A protein and the small-molecule ligand that binds it are described below.
Small molecule (SMILES): CC(=O)N[C@@H]1[C@@H](O)[C@H](O)[C@@H](CO)O[C@H]1O

Binding-site contacts:
Ligand atom C5 contacts residue ASN607 of chain 1.A at 3.6 Å.
Ligand atom C8 contacts residue ASN607 of chain 1.A at 4.1 Å.
Ligand atom C3 contacts residue ASN607 of chain 1.A at 3.8 Å.
Ligand atom N2 contacts residue ASN607 of chain 1.A at 2.9 Å (h-bond).
Ligand atom C7 contacts residue ASN607 of chain 1.A at 3.7 Å.
Ligand atom C4 contacts residue ASN607 of chain 1.A at 4.1 Å.
Ligand atom O5 contacts residue ASN607 of chain 1.A at 2.3 Å (h-bond).
Ligand atom C1 contacts residue ASN607 of chain 1.A at 1.4 Å.
Ligand atom C2 contacts residue ASN607 of chain 1.A at 2.4 Å.

Sequence of chain 1.A:
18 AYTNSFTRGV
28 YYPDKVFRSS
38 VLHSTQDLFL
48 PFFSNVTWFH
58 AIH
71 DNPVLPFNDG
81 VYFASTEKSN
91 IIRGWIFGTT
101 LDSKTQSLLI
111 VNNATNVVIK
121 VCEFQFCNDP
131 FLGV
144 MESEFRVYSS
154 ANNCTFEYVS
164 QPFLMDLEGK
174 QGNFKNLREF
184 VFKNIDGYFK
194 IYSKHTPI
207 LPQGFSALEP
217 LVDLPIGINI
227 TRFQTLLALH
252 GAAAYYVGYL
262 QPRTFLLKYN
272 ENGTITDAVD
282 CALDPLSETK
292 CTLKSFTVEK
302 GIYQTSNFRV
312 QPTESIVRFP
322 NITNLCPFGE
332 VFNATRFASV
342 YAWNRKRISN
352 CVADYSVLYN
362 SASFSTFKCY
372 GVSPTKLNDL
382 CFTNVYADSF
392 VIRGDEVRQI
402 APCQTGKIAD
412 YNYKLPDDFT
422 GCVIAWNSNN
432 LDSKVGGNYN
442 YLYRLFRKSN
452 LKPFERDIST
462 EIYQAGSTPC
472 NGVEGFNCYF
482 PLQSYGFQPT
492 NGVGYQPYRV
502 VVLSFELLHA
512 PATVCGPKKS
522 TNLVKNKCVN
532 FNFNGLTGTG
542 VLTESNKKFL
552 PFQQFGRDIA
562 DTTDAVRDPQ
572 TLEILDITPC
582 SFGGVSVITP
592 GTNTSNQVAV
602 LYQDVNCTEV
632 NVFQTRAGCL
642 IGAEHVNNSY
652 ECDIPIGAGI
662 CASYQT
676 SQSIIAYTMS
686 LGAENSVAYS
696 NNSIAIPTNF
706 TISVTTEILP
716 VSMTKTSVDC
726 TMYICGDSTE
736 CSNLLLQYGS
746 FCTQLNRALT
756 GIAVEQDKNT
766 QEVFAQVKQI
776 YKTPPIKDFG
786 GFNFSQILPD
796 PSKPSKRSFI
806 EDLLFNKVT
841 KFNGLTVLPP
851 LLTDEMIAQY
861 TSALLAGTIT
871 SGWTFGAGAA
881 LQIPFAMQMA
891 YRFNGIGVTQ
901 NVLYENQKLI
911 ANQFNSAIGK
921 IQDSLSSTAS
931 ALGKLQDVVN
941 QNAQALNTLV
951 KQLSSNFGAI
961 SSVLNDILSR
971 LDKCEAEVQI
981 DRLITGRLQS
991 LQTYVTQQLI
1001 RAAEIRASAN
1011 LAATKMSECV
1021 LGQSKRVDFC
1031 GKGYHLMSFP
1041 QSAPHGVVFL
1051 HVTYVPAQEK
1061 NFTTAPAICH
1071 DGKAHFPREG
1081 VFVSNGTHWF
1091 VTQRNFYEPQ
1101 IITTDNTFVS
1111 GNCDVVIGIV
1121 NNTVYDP